Binding-site contacts:
Ligand atom C5 contacts residue MET127 of chain 1.A at 3.1 Å (hydrophobic).
Ligand atom N20 contacts residue LYS75 of chain 1.A at 3.3 Å (salt-bridge).
Ligand atom N12 contacts residue LEU180 of chain 1.A at 3.4 Å.
Ligand atom C14 contacts residue ALA73 of chain 1.A at 3.7 Å (hydrophobic).
Ligand atom C24 contacts residue ASP134 of chain 1.A at 3.2 Å.
Ligand atom C18 contacts residue TYR124 of chain 1.A at 3.5 Å (hydrophobic).
Ligand atom C29 contacts residue ASP134 of chain 1.A at 3.4 Å.
Ligand atom C15 contacts residue LEU180 of chain 1.A at 3.9 Å (hydrophobic).
Ligand atom N2 contacts residue GLY130 of chain 1.A at 3.8 Å.
Ligand atom C6 contacts residue TYR126 of chain 1.A at 3.3 Å (hydrophobic).
Ligand atom C27 contacts residue VAL62 of chain 1.A at 3.9 Å (hydrophobic).
Ligand atom C6 contacts residue MET127 of chain 1.A at 3.2 Å (hydrophobic).
Ligand atom C33 contacts residue ASP134 of chain 1.A at 3.8 Å.
Ligand atom C26 contacts residue GLU56 of chain 1.A at 3.8 Å.
Ligand atom C25 contacts residue ASP134 of chain 1.A at 3.5 Å.
Ligand atom C30 contacts residue ASP134 of chain 1.A at 3.4 Å.
Ligand atom C30 contacts residue LEU139 of chain 1.A at 3.3 Å (hydrophobic).
Ligand atom N7 contacts residue MET127 of chain 1.A at 2.6 Å (h-bond).
Ligand atom C5 contacts residue GLY130 of chain 1.A at 3.5 Å.
Ligand atom C26 contacts residue MET54 of chain 1.A at 3.8 Å (hydrophobic).
Ligand atom C32 contacts residue ASP134 of chain 1.A at 3.9 Å.
Ligand atom C13 contacts residue LEU180 of chain 1.A at 3.7 Å (hydrophobic).
Ligand atom C29 contacts residue MET54 of chain 1.A at 3.2 Å (hydrophobic).
Ligand atom C26 contacts residue GLY55 of chain 1.A at 3.5 Å.
Ligand atom C8 contacts residue MET127 of chain 1.A at 3.5 Å (hydrophobic).
Ligand atom C11 contacts residue LEU180 of chain 1.A at 3.3 Å (hydrophobic).
Ligand atom C33 contacts residue GLU56 of chain 1.A at 3.5 Å.
Ligand atom C6 contacts residue GLY130 of chain 1.A at 3.5 Å.
Ligand atom N31 contacts residue LEU139 of chain 1.A at 3.6 Å.
Ligand atom C4 contacts residue GLY130 of chain 1.A at 3.4 Å.
Ligand atom N28 contacts residue ASP134 of chain 1.A at 2.9 Å (salt-bridge).
Ligand atom C15 contacts residue ALA73 of chain 1.A at 3.4 Å (hydrophobic).
Ligand atom C19 contacts residue LYS75 of chain 1.A at 3.7 Å.
Ligand atom N3 contacts residue GLY130 of chain 1.A at 3.6 Å.
Ligand atom C14 contacts residue TYR124 of chain 1.A at 3.5 Å (hydrophobic).
Ligand atom N7 contacts residue TYR126 of chain 1.A at 3.5 Å.
Ligand atom C15 contacts residue VAL125 of chain 1.A at 3.5 Å (hydrophobic).
Ligand atom C16 contacts residue ALA73 of chain 1.A at 3.6 Å (hydrophobic).
Ligand atom N17 contacts residue MET127 of chain 1.A at 3.2 Å (h-bond).
Ligand atom C16 contacts residue LEU180 of chain 1.A at 3.6 Å (hydrophobic).

The small molecule below binds the protein below.
Small molecule (SMILES): COC(=O)N1CCN(C2CCC(Nc3nc(Nc4cnn(C)c4)nc4ccc(CC#N)nc34)CC2)CC1

Sequence of chain 1.A:
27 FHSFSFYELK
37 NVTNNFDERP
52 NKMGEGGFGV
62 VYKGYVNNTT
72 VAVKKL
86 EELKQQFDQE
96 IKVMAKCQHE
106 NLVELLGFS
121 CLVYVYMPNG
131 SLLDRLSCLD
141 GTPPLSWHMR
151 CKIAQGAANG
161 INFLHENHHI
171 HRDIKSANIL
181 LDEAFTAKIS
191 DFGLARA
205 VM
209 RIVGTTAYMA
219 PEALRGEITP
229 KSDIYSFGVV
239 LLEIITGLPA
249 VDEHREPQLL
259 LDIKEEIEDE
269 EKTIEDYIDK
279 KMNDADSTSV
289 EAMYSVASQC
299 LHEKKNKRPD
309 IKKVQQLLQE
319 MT